A small-molecule ligand and the protein it binds are described below.
Small molecule (SMILES): CC(=O)N[C@H]1[C@H](O[C@H]2[C@H](O)[C@@H](NC(C)=O)CO[C@@H]2CO)O[C@H](CO)[C@@H](O[C@@H]2O[C@H](CO)[C@@H](O[C@@H]3O[C@H](CO)[C@@H](O[C@H]4O[C@H](CO)[C@@H](O[C@@H]5O[C@H](CO)[C@@H](O)[C@H](O)[C@@H]5O)[C@H](O)[C@@H]4O)[C@H](O)[C@@H]3O)[C@H](O)[C@@H]2O)[C@@H]1O

Binding-site contacts:
Ligand atom C8 contacts residue GLN244 of chain 1.A at 3.7 Å.
Ligand atom O7 contacts residue TRP208 of chain 1.A at 4.0 Å.
Ligand atom C5 contacts residue ASP205 of chain 1.A at 4.3 Å.
Ligand atom O6 contacts residue GLU209 of chain 1.A at 4.2 Å.
Ligand atom O2 contacts residue LYS75 of chain 1.A at 3.1 Å.
Ligand atom O3 contacts residue SER77 of chain 1.A at 4.0 Å.
Ligand atom C5 contacts residue ASN204 of chain 1.A at 3.7 Å.
Ligand atom O4 contacts residue LYS75 of chain 1.A at 3.2 Å.
Ligand atom C5 contacts residue LYS75 of chain 1.A at 4.2 Å.
Ligand atom N2 contacts residue ASN204 of chain 1.A at 2.9 Å (h-bond).
Ligand atom C7 contacts residue TRP208 of chain 1.A at 4.2 Å (hydrophobic).
Ligand atom O6 contacts residue LYS75 of chain 1.A at 3.9 Å.
Ligand atom C4 contacts residue LYS75 of chain 1.A at 4.0 Å.
Ligand atom C8 contacts residue LEU93 of chain 1.A at 3.8 Å (hydrophobic).
Ligand atom C3 contacts residue ASN204 of chain 1.A at 3.8 Å.
Ligand atom O5 contacts residue TRP208 of chain 1.A at 4.1 Å.
Ligand atom C2 contacts residue LYS75 of chain 1.A at 3.6 Å.
Ligand atom O6 contacts residue SER80 of chain 1.A at 4.2 Å.
Ligand atom O3 contacts residue LYS75 of chain 1.A at 4.4 Å.
Ligand atom C8 contacts residue TRP208 of chain 1.A at 3.8 Å (hydrophobic).
Ligand atom C1 contacts residue LYS75 of chain 1.A at 4.1 Å.
Ligand atom C5 contacts residue TRP208 of chain 1.A at 3.8 Å (hydrophobic).
Ligand atom O5 contacts residue ASN204 of chain 1.A at 2.4 Å (h-bond).
Ligand atom C6 contacts residue TRP208 of chain 1.A at 3.9 Å (hydrophobic).
Ligand atom C1 contacts residue ASN204 of chain 1.A at 1.4 Å.
Ligand atom C4 contacts residue ASN204 of chain 1.A at 4.3 Å.
Ligand atom O2 contacts residue SER77 of chain 1.A at 3.9 Å.
Ligand atom C6 contacts residue LYS75 of chain 1.A at 4.2 Å.
Ligand atom C8 contacts residue ARG225 of chain 1.A at 3.7 Å.
Ligand atom O7 contacts residue ASN204 of chain 1.A at 3.9 Å.
Ligand atom C8 contacts residue GLU214 of chain 1.A at 4.2 Å.
Ligand atom O6 contacts residue ASP205 of chain 1.A at 2.9 Å (salt-bridge).
Ligand atom O5 contacts residue ASP205 of chain 1.A at 3.5 Å (salt-bridge).
Ligand atom C1 contacts residue TRP208 of chain 1.A at 4.0 Å (hydrophobic).
Ligand atom C3 contacts residue LYS75 of chain 1.A at 3.8 Å.
Ligand atom C8 contacts residue ALA243 of chain 1.A at 3.8 Å (hydrophobic).
Ligand atom C2 contacts residue ASN204 of chain 1.A at 2.5 Å.
Ligand atom C6 contacts residue ASP205 of chain 1.A at 4.0 Å.
Ligand atom C7 contacts residue ASN204 of chain 1.A at 3.5 Å.
Ligand atom C1 contacts residue ASP205 of chain 1.A at 4.2 Å.

Sequence of chain 1.A:
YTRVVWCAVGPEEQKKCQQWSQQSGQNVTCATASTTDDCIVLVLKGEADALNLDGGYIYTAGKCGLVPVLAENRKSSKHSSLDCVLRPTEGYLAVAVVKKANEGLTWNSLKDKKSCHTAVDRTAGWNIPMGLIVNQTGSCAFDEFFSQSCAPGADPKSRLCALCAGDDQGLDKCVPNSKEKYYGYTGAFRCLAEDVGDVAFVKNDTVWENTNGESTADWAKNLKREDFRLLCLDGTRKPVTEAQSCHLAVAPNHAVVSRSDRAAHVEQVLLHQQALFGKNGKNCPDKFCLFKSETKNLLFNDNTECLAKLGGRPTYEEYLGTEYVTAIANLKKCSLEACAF